A small-molecule ligand and the protein it binds are described below.
Small molecule (SMILES): O=C([O-])/C(F)=C\c1ccc(O)cc1

Binding-site contacts:
Ligand atom C9 contacts residue MET7 of chain 3.A at 4.4 Å (hydrophobic).
Ligand atom C7 contacts residue PRO1 of chain 3.B at 3.8 Å (hydrophobic).
Ligand atom F1 contacts residue MET45 of chain 3.A at 3.4 Å.
Ligand atom F1 contacts residue LEU8 of chain 3.A at 3.9 Å.
Ligand atom C9 contacts residue LEU8 of chain 3.A at 3.9 Å (hydrophobic).
Ligand atom C1 contacts residue TYR50 of chain 3.A at 4.1 Å (hydrophobic).
Ligand atom C9 contacts residue PRO1 of chain 3.B at 3.3 Å (hydrophobic).
Ligand atom F1 contacts residue MET7 of chain 3.A at 3.7 Å.
Ligand atom O3 contacts residue PRO1 of chain 3.B at 3.9 Å.
Ligand atom O3 contacts residue LEU8 of chain 3.A at 4.2 Å.
Ligand atom C5 contacts residue TYR50 of chain 3.A at 4.3 Å (hydrophobic).
Ligand atom O2 contacts residue LEU8 of chain 3.A at 3.3 Å (h-bond).
Ligand atom C7 contacts residue TYR50 of chain 3.A at 3.9 Å (hydrophobic).
Ligand atom C8 contacts residue LEU8 of chain 3.A at 4.2 Å (hydrophobic).
Ligand atom C6 contacts residue TYR50 of chain 3.A at 3.4 Å (hydrophobic).
Ligand atom O2 contacts residue PRO1 of chain 3.B at 3.3 Å.
Ligand atom C8 contacts residue PRO1 of chain 3.B at 3.2 Å (hydrophobic).
Ligand atom C8 contacts residue MET45 of chain 3.A at 4.4 Å (hydrophobic).
Ligand atom F1 contacts residue PRO1 of chain 3.B at 3.0 Å.
Ligand atom C9 contacts residue ARG11 of chain 3.A at 3.5 Å.
Ligand atom C2 contacts residue LEU8 of chain 3.A at 4.4 Å (hydrophobic).
Ligand atom O2 contacts residue ARG11 of chain 3.A at 2.7 Å (salt-bridge).
Ligand atom F1 contacts residue TYR2 of chain 3.B at 4.1 Å.
Ligand atom O3 contacts residue ARG11 of chain 3.A at 3.3 Å (salt-bridge).
Ligand atom O2 contacts residue MET7 of chain 3.A at 3.2 Å.
Ligand atom F1 contacts residue LYS6 of chain 3.A at 3.9 Å.

Sequence of chain 3.B:
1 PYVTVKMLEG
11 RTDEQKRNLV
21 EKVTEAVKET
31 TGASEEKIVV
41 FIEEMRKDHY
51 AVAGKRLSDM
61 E

Sequence of chain 3.A:
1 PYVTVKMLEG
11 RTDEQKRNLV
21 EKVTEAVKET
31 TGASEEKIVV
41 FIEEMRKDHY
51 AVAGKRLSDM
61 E